Sequence of chain 1.N:
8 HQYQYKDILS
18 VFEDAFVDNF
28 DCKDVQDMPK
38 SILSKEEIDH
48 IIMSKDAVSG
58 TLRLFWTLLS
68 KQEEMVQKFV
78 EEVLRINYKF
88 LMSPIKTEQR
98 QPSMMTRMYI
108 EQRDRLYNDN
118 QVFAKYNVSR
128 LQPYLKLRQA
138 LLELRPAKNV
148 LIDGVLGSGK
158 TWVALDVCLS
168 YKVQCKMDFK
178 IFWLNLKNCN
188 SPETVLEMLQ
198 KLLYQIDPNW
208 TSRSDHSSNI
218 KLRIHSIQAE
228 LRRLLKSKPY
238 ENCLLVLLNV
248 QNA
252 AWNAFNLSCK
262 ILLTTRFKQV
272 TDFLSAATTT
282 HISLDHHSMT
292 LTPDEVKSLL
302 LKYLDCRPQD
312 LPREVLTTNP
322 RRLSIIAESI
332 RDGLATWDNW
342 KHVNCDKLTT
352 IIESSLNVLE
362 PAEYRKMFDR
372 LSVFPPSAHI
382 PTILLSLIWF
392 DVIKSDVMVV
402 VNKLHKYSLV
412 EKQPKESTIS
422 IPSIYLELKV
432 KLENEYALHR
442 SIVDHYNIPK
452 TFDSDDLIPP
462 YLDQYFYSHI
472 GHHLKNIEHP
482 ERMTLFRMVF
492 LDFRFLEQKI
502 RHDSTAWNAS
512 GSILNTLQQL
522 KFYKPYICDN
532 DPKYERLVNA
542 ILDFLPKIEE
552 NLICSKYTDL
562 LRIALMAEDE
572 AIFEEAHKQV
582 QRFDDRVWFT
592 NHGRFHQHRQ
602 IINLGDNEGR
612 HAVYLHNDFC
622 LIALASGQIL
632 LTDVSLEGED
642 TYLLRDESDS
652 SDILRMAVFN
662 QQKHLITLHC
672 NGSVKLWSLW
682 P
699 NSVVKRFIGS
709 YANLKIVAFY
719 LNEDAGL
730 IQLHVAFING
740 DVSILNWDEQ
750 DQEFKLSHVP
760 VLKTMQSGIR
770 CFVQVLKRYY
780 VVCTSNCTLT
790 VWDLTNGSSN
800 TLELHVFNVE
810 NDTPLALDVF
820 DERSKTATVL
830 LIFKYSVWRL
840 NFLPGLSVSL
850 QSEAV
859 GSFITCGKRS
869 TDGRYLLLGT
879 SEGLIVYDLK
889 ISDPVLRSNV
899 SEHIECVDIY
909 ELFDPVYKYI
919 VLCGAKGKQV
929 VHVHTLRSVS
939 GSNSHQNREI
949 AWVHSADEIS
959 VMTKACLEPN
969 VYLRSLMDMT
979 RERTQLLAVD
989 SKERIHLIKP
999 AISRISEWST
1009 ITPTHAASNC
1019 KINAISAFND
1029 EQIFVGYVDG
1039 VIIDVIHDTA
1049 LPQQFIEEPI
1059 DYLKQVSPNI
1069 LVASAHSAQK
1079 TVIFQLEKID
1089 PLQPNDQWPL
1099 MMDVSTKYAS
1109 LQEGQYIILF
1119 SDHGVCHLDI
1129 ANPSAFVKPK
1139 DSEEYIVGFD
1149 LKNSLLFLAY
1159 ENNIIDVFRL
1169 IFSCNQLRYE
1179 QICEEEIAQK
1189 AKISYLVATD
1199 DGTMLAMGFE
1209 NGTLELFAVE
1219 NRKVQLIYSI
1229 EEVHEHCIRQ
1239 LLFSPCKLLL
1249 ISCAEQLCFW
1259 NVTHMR

This protein binds this small molecule.
Small molecule (SMILES): Nc1ncnc2c1ncn2[C@H]1C[C@H](O)[C@@H](CO[P](=O)(O)O[P](=O)(O)OP(=O)(O)O)O1

Binding-site contacts:
Ligand atom PA contacts residue TRP159 of chain 1.N at 3.5 Å.
Ligand atom O1B contacts residue THR158 of chain 1.N at 2.6 Å (h-bond).
Ligand atom O1B contacts residue LYS157 of chain 1.N at 2.5 Å (salt-bridge).
Ligand atom C5' contacts residue ARG322 of chain 1.N at 3.4 Å.
Ligand atom O3B contacts residue GLY154 of chain 1.N at 3.0 Å (h-bond).
Ligand atom O1A contacts residue TRP159 of chain 1.N at 2.8 Å.
Ligand atom O1A contacts residue THR158 of chain 1.N at 3.6 Å (h-bond).
Ligand atom C3' contacts residue TRP159 of chain 1.N at 3.3 Å (hydrophobic).
Ligand atom O2B contacts residue THR158 of chain 1.N at 2.7 Å (h-bond).
Ligand atom PA contacts residue THR158 of chain 1.N at 3.4 Å.
Ligand atom PG contacts residue ARG267 of chain 1.N at 3.5 Å.
Ligand atom O1G contacts residue LYS157 of chain 1.N at 3.2 Å (salt-bridge).
Ligand atom C8 contacts residue PRO321 of chain 1.N at 3.3 Å (hydrophobic).
Ligand atom N7 contacts residue TRP159 of chain 1.N at 3.7 Å.
Ligand atom O1G contacts residue ASN246 of chain 1.N at 3.3 Å (h-bond).
Ligand atom O3G contacts residue ARG322 of chain 1.N at 3.4 Å (salt-bridge).
Ligand atom C2 contacts residue LEU300 of chain 1.N at 3.3 Å (hydrophobic).
Ligand atom N9 contacts residue PRO321 of chain 1.N at 3.1 Å.
Ligand atom O2A contacts residue THR158 of chain 1.N at 2.5 Å (h-bond).
Ligand atom PG contacts residue LYS157 of chain 1.N at 3.0 Å.
Ligand atom C8 contacts residue GLY156 of chain 1.N at 3.6 Å.
Ligand atom O3B contacts residue LYS157 of chain 1.N at 2.2 Å (salt-bridge).
Ligand atom N1 contacts residue ASN124 of chain 1.N at 3.2 Å.
Ligand atom O2G contacts residue GLY154 of chain 1.N at 2.8 Å (h-bond).
Ligand atom C4 contacts residue PRO321 of chain 1.N at 3.5 Å (hydrophobic).
Ligand atom PB contacts residue THR158 of chain 1.N at 3.2 Å.
Ligand atom C5' contacts residue TRP159 of chain 1.N at 3.5 Å (hydrophobic).
Ligand atom O1B contacts residue GLY156 of chain 1.N at 3.1 Å.
Ligand atom O1A contacts residue GLY156 of chain 1.N at 3.0 Å.
Ligand atom O2G contacts residue LYS157 of chain 1.N at 3.2 Å (salt-bridge).
Ligand atom O5' contacts residue ARG322 of chain 1.N at 2.9 Å (salt-bridge).
Ligand atom O2G contacts residue ARG267 of chain 1.N at 2.9 Å (salt-bridge).
Ligand atom PB contacts residue LYS157 of chain 1.N at 3.4 Å.
Ligand atom C2 contacts residue ASN124 of chain 1.N at 3.4 Å.
Ligand atom C1' contacts residue PRO321 of chain 1.N at 3.4 Å (hydrophobic).
Ligand atom O1G contacts residue ARG267 of chain 1.N at 3.2 Å (salt-bridge).
Ligand atom N6 contacts residue SER126 of chain 1.N at 3.3 Å (h-bond).
Ligand atom O2A contacts residue TRP159 of chain 1.N at 2.9 Å (h-bond).
Ligand atom O3' contacts residue TRP159 of chain 1.N at 3.5 Å.
Ligand atom N1 contacts residue VAL125 of chain 1.N at 3.2 Å (h-bond).